A protein and the small-molecule ligand that binds it are described below.
Small molecule (SMILES): CC(=O)N[C@@H]1[C@@H](O)[C@H](O)[C@@H](CO)O[C@H]1O

Sequence of chain 1.A:
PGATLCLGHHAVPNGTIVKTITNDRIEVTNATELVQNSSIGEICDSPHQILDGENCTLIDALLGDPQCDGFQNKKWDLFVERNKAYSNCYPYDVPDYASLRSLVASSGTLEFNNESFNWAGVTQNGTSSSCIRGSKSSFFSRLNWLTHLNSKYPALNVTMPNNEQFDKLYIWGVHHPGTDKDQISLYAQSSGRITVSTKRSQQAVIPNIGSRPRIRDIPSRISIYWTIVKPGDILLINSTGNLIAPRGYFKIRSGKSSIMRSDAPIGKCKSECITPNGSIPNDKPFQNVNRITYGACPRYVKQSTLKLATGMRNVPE

Binding-site contacts:
Ligand atom C3 contacts residue ASN57 of chain 1.A at 3.8 Å.
Ligand atom C8 contacts residue GLU56 of chain 1.A at 3.7 Å.
Ligand atom C1 contacts residue ASN57 of chain 1.A at 1.4 Å.
Ligand atom C4 contacts residue ASN57 of chain 1.A at 4.2 Å.
Ligand atom C6 contacts residue TYR88 of chain 1.A at 3.9 Å (hydrophobic).
Ligand atom C5 contacts residue TYR88 of chain 1.A at 4.3 Å (hydrophobic).
Ligand atom O6 contacts residue TYR88 of chain 1.A at 3.1 Å (h-bond).
Ligand atom N2 contacts residue ASN57 of chain 1.A at 2.9 Å (h-bond).
Ligand atom C5 contacts residue ASN57 of chain 1.A at 3.7 Å.
Ligand atom O5 contacts residue ASN57 of chain 1.A at 2.4 Å (h-bond).
Ligand atom C1 contacts residue TYR88 of chain 1.A at 4.3 Å (hydrophobic).
Ligand atom O7 contacts residue ASN57 of chain 1.A at 3.1 Å (h-bond).
Ligand atom O5 contacts residue TYR88 of chain 1.A at 3.4 Å (h-bond).
Ligand atom C2 contacts residue ASN57 of chain 1.A at 2.4 Å.
Ligand atom C7 contacts residue ASN57 of chain 1.A at 3.2 Å.
Ligand atom C8 contacts residue ASN57 of chain 1.A at 4.4 Å.